Sequence of chain 10.C:
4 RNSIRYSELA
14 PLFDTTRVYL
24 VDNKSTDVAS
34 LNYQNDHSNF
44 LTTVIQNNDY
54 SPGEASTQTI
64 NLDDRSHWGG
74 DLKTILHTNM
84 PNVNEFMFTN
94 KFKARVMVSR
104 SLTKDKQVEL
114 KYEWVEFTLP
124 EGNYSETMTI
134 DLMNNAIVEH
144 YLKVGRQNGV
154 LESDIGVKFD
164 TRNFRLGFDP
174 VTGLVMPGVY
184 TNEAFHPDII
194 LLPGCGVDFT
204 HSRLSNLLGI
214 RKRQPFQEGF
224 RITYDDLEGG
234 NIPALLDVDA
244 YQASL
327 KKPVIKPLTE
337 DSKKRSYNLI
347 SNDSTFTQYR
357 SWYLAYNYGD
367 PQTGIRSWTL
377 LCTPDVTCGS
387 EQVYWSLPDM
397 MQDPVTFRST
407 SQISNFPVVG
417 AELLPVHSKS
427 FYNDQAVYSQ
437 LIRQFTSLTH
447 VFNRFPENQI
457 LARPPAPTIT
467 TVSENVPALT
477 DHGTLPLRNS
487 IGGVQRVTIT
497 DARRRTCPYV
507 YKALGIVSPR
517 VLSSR

Sequence of chain 10.D:
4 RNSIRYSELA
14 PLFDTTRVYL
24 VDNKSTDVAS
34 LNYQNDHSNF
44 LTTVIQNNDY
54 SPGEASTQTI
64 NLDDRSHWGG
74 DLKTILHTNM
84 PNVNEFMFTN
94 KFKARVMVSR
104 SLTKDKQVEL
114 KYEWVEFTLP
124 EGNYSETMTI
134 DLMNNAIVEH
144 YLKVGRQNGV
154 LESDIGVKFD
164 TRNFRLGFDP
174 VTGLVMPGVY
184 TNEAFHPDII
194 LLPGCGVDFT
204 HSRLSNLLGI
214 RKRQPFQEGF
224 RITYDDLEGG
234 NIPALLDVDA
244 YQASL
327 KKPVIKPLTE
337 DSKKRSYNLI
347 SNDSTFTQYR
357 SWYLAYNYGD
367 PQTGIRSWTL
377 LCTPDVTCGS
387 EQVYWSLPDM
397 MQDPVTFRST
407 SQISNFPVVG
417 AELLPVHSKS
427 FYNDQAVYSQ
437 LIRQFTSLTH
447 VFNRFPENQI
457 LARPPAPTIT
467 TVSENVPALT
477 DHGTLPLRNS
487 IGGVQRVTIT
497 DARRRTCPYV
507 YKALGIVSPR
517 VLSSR

This small molecule binds to this protein.
Small molecule (SMILES): CC(C)[C@H](NC(=O)[C@@H]1CCCN1C(=O)[C@H](CC(N)=O)NC(=O)[C@H](Cc1ccccc1)NC(=O)[C@@H](N)[C@@H](C)O)C(=O)N[C@@H](Cc1ccc(O)cc1)C(=O)N1CCC[C@H]1C(=O)N[C@@H](Cc1ccc(O)cc1)C(=O)N[C@@H](CC(=O)O)C(=O)N[C@H](C=O)[C@@H](C)O

Binding-site contacts:
Ligand atom CE1 contacts residue PRO180 of chain 10.D at 3.1 Å (hydrophobic).
Ligand atom CG contacts residue PRO452 of chain 10.C at 3.5 Å (hydrophobic).
Ligand atom CB contacts residue GLN245 of chain 10.D at 3.6 Å.
Ligand atom CG1 contacts residue PHE451 of chain 10.C at 3.4 Å (hydrophobic).
Ligand atom CE1 contacts residue THR445 of chain 10.C at 3.3 Å.
Ligand atom CB contacts residue ARG450 of chain 10.C at 3.6 Å.
Ligand atom CD1 contacts residue PRO180 of chain 10.D at 3.4 Å (hydrophobic).
Ligand atom CA contacts residue LYS339 of chain 10.C at 3.1 Å.
Ligand atom ND2 contacts residue GLU155 of chain 10.C at 3.1 Å (salt-bridge).
Ligand atom CG2 contacts residue LEU145 of chain 10.C at 3.8 Å (hydrophobic).
Ligand atom OH contacts residue HIS446 of chain 10.C at 3.1 Å (h-bond).
Ligand atom CG contacts residue GLU155 of chain 10.C at 3.8 Å.
Ligand atom O contacts residue ARG149 of chain 10.C at 2.6 Å (salt-bridge).
Ligand atom CG contacts residue TYR244 of chain 10.D at 3.1 Å (hydrophobic).
Ligand atom OD1 contacts residue GLU155 of chain 10.C at 3.8 Å.
Ligand atom CZ contacts residue THR175 of chain 10.D at 3.9 Å.
Ligand atom CZ contacts residue THR445 of chain 10.C at 3.4 Å.
Ligand atom CZ contacts residue HIS446 of chain 10.C at 3.7 Å.
Ligand atom O contacts residue ARG450 of chain 10.C at 3.3 Å (salt-bridge).
Ligand atom CG contacts residue ARG450 of chain 10.C at 3.5 Å.
Ligand atom CG contacts residue LYS339 of chain 10.C at 3.8 Å.
Ligand atom CB contacts residue LYS339 of chain 10.C at 2.9 Å.
Ligand atom OH contacts residue THR445 of chain 10.C at 3.2 Å.
Ligand atom C contacts residue HIS446 of chain 10.C at 3.4 Å.
Ligand atom CE1 contacts residue ARG149 of chain 10.C at 3.6 Å.
Ligand atom OH contacts residue MET179 of chain 10.D at 3.4 Å (h-bond).
Ligand atom C contacts residue ARG149 of chain 10.C at 3.8 Å.
Ligand atom CG2 contacts residue GLU155 of chain 10.C at 3.7 Å.
Ligand atom CD contacts residue ARG450 of chain 10.C at 2.9 Å.
Ligand atom CG1 contacts residue ARG450 of chain 10.C at 3.4 Å.
Ligand atom O contacts residue HIS446 of chain 10.C at 2.8 Å.
Ligand atom CZ contacts residue ARG149 of chain 10.C at 3.8 Å.
Ligand atom CB contacts residue PRO452 of chain 10.C at 3.9 Å (hydrophobic).
Ligand atom CG1 contacts residue GLU155 of chain 10.C at 3.8 Å.
Ligand atom CE2 contacts residue HIS446 of chain 10.C at 3.5 Å.
Ligand atom CZ contacts residue ASP172 of chain 10.D at 3.8 Å.
Ligand atom OD2 contacts residue LYS339 of chain 10.C at 3.6 Å.
Ligand atom OH contacts residue LEU239 of chain 10.D at 3.7 Å.
Ligand atom OD1 contacts residue LYS339 of chain 10.C at 2.9 Å (salt-bridge).
Ligand atom CE2 contacts residue MET179 of chain 10.D at 3.7 Å (hydrophobic).